This protein binds this small molecule.
Small molecule (SMILES): Clc1ccc(-c2cnc[nH]2)cc1

Sequence of chain 1.A:
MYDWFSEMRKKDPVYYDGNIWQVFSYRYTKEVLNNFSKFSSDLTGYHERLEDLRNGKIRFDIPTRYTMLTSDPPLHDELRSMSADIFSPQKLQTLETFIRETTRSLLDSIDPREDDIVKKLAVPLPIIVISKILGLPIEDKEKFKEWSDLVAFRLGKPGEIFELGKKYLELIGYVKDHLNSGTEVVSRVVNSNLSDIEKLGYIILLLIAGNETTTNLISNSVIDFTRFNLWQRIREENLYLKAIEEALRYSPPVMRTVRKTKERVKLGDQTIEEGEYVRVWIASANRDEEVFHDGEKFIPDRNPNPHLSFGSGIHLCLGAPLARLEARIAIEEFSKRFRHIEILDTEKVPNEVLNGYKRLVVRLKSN

Binding-site contacts:
Ligand atom C2 contacts residue THR213 of chain 1.A at 4.3 Å.
Ligand atom N1 contacts residue CYS317 of chain 1.A at 4.2 Å.
Ligand atom C10 contacts residue VAL353 of chain 1.A at 4.1 Å (hydrophobic).
Ligand atom C5 contacts residue THR213 of chain 1.A at 3.9 Å.
Ligand atom CL contacts residue ILE161 of chain 1.A at 4.1 Å.
Ligand atom C10 contacts residue VAL254 of chain 1.A at 4.1 Å (hydrophobic).
Ligand atom C2 contacts residue VAL254 of chain 1.A at 4.3 Å (hydrophobic).
Ligand atom C2 contacts residue HEM1 of chain 1.B at 2.9 Å.
Ligand atom CL contacts residue VAL353 of chain 1.A at 3.6 Å.
Ligand atom CL contacts residue PHE153 of chain 1.A at 3.6 Å.
Ligand atom C8 contacts residue ILE161 of chain 1.A at 4.2 Å (hydrophobic).
Ligand atom C11 contacts residue VAL254 of chain 1.A at 4.0 Å (hydrophobic).
Ligand atom C8 contacts residue LEU354 of chain 1.A at 4.0 Å (hydrophobic).
Ligand atom C9 contacts residue ILE161 of chain 1.A at 4.2 Å (hydrophobic).
Ligand atom C4 contacts residue ALA209 of chain 1.A at 3.9 Å (hydrophobic).
Ligand atom C7 contacts residue ILE161 of chain 1.A at 4.2 Å (hydrophobic).
Ligand atom C7 contacts residue VAL151 of chain 1.A at 3.6 Å (hydrophobic).
Ligand atom C6 contacts residue VAL254 of chain 1.A at 4.3 Å (hydrophobic).
Ligand atom C5 contacts residue GLY210 of chain 1.A at 3.9 Å.
Ligand atom C4 contacts residue THR213 of chain 1.A at 3.8 Å.
Ligand atom CL contacts residue LEU354 of chain 1.A at 4.5 Å.
Ligand atom C7 contacts residue ALA209 of chain 1.A at 4.0 Å (hydrophobic).
Ligand atom N3 contacts residue GLY210 of chain 1.A at 4.3 Å.
Ligand atom C9 contacts residue LEU354 of chain 1.A at 4.3 Å (hydrophobic).
Ligand atom N3 contacts residue HEM1 of chain 1.B at 4.1 Å.
Ligand atom N1 contacts residue HEM1 of chain 1.B at 1.9 Å.
Ligand atom N3 contacts residue THR213 of chain 1.A at 3.6 Å.
Ligand atom CL contacts residue ALA152 of chain 1.A at 3.9 Å.
Ligand atom C6 contacts residue THR213 of chain 1.A at 4.0 Å.
Ligand atom C5 contacts residue HEM1 of chain 1.B at 2.8 Å.
Ligand atom C4 contacts residue HEM1 of chain 1.B at 4.2 Å.
Ligand atom C4 contacts residue VAL254 of chain 1.A at 4.4 Å (hydrophobic).
Ligand atom C7 contacts residue LEU354 of chain 1.A at 4.3 Å (hydrophobic).
Ligand atom C8 contacts residue VAL151 of chain 1.A at 3.3 Å (hydrophobic).
Ligand atom N3 contacts residue ALA209 of chain 1.A at 2.7 Å (h-bond).
Ligand atom C9 contacts residue VAL353 of chain 1.A at 4.2 Å (hydrophobic).
Ligand atom C7 contacts residue THR213 of chain 1.A at 4.0 Å.
Ligand atom C5 contacts residue ALA209 of chain 1.A at 3.3 Å (hydrophobic).